This protein binds this small molecule.
Small molecule (SMILES): CC(=O)N[C@H]1[C@H]([C@H](O)[C@H](O)CO)O[C@@](O[C@@H]2[C@@H](O)[C@H](O)O[C@H](CO)[C@@H]2O)(C(=O)O)C[C@@H]1O

Binding-site contacts:
Ligand atom C4 contacts residue GLY129 of chain 1.A at 3.3 Å.
Ligand atom C1 contacts residue SER130 of chain 1.A at 3.7 Å.
Ligand atom C5 contacts residue GLY129 of chain 1.A at 3.5 Å.
Ligand atom C11 contacts residue GLY128 of chain 1.A at 3.6 Å.
Ligand atom O9 contacts residue TYR92 of chain 1.A at 2.8 Å (h-bond).
Ligand atom O8 contacts residue TYR92 of chain 1.A at 3.3 Å (h-bond).
Ligand atom O1B contacts residue SER130 of chain 1.A at 2.8 Å (h-bond).
Ligand atom C11 contacts residue THR149 of chain 1.A at 3.9 Å.
Ligand atom O4 contacts residue GLY129 of chain 1.A at 3.8 Å.
Ligand atom C6 contacts residue GLY129 of chain 1.A at 3.9 Å.
Ligand atom O10 contacts residue LEU188 of chain 1.A at 3.1 Å.
Ligand atom C9 contacts residue LEU188 of chain 1.A at 4.0 Å (hydrophobic).
Ligand atom O7 contacts residue LEU188 of chain 1.A at 3.5 Å.
Ligand atom C7 contacts residue TRP147 of chain 1.A at 3.8 Å (hydrophobic).
Ligand atom C9 contacts residue HIS177 of chain 1.A at 4.1 Å.
Ligand atom C11 contacts residue GLY129 of chain 1.A at 3.8 Å.
Ligand atom C9 contacts residue GLU184 of chain 1.A at 3.0 Å.
Ligand atom C9 contacts residue TYR92 of chain 1.A at 3.5 Å (hydrophobic).
Ligand atom O9 contacts residue GLU184 of chain 1.A at 2.5 Å (salt-bridge).
Ligand atom C10 contacts residue GLY129 of chain 1.A at 3.8 Å.
Ligand atom O10 contacts residue THR149 of chain 1.A at 4.3 Å.
Ligand atom O6 contacts residue GLN219 of chain 1.A at 3.4 Å.
Ligand atom O8 contacts residue TRP147 of chain 1.A at 3.6 Å.
Ligand atom C10 contacts residue TRP147 of chain 1.A at 4.4 Å (hydrophobic).
Ligand atom C10 contacts residue LEU188 of chain 1.A at 4.2 Å (hydrophobic).
Ligand atom N5 contacts residue TRP147 of chain 1.A at 4.4 Å.
Ligand atom O1B contacts residue ASN131 of chain 1.A at 3.5 Å (h-bond).
Ligand atom C11 contacts residue TRP147 of chain 1.A at 3.8 Å (hydrophobic).
Ligand atom O8 contacts residue SER130 of chain 1.A at 4.1 Å.
Ligand atom O1A contacts residue SER130 of chain 1.A at 3.6 Å.
Ligand atom N5 contacts residue GLY129 of chain 1.A at 2.8 Å (h-bond).
Ligand atom C1 contacts residue ASN131 of chain 1.A at 3.6 Å.
Ligand atom O9 contacts residue SER222 of chain 1.A at 3.4 Å (h-bond).
Ligand atom C8 contacts residue TRP147 of chain 1.A at 4.0 Å (hydrophobic).
Ligand atom C8 contacts residue TYR92 of chain 1.A at 4.0 Å (hydrophobic).
Ligand atom C5 contacts residue GLN219 of chain 1.A at 4.1 Å.
Ligand atom O1A contacts residue ASN131 of chain 1.A at 2.9 Å (h-bond).
Ligand atom C6 contacts residue GLN219 of chain 1.A at 4.0 Å.
Ligand atom O9 contacts residue HIS177 of chain 1.A at 4.1 Å.
Ligand atom C9 contacts residue TRP147 of chain 1.A at 4.0 Å (hydrophobic).

Sequence of chain 1.A:
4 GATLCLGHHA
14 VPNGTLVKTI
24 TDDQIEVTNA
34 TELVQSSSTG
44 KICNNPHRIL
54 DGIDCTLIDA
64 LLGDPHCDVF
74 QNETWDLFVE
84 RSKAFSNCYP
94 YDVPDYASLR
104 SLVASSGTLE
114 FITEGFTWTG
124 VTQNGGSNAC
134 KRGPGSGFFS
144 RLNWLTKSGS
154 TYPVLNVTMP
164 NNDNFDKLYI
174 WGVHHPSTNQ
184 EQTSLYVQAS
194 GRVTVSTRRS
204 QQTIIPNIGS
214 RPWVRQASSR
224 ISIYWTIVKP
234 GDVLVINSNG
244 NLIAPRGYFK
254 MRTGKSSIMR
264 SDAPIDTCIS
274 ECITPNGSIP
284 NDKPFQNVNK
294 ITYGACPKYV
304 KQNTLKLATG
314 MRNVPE